Sequence of chain 1.D:
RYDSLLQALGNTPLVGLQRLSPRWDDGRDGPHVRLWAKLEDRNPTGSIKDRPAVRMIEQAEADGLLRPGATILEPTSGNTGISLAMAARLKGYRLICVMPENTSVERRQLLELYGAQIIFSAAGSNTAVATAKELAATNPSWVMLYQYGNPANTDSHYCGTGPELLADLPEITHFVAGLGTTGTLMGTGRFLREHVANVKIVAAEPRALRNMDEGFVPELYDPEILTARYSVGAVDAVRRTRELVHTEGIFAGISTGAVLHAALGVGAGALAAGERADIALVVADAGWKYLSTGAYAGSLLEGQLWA

Binding-site contacts:
Ligand atom NAM contacts residue PLP1 of chain 1.L at 3.3 Å.
Ligand atom OAC contacts residue SER82 of chain 1.D at 3.1 Å (h-bond).
Ligand atom CAK contacts residue ASN224 of chain 1.D at 3.6 Å.
Ligand atom OAB contacts residue GLY187 of chain 1.D at 3.2 Å.
Ligand atom CL2 contacts residue ALA271 of chain 1.D at 3.4 Å.
Ligand atom NAN contacts residue ALA326 of chain 1.D at 2.9 Å (h-bond).
Ligand atom CL1 contacts residue LEU222 of chain 1.D at 3.2 Å.
Ligand atom CAQ contacts residue PLP1 of chain 1.L at 3.5 Å.
Ligand atom CAO contacts residue SER82 of chain 1.D at 3.4 Å.
Ligand atom OAC contacts residue THR81 of chain 1.D at 2.6 Å (h-bond).
Ligand atom NAM contacts residue ALA326 of chain 1.D at 3.4 Å (h-bond).
Ligand atom NAN contacts residue ASN224 of chain 1.D at 3.6 Å.
Ligand atom NAN contacts residue PLP1 of chain 1.L at 3.5 Å.
Ligand atom CAL contacts residue SER82 of chain 1.D at 3.2 Å.
Ligand atom OAC contacts residue THR85 of chain 1.D at 3.6 Å.
Ligand atom CAO contacts residue THR81 of chain 1.D at 3.5 Å.
Ligand atom CL2 contacts residue PRO213 of chain 1.D at 3.6 Å.
Ligand atom CAK contacts residue ALA326 of chain 1.D at 3.4 Å (hydrophobic).
Ligand atom OAB contacts residue PLP1 of chain 1.L at 3.5 Å.
Ligand atom CL2 contacts residue GLU212 of chain 1.D at 3.4 Å.
Ligand atom CAK contacts residue SER268 of chain 1.D at 3.4 Å.
Ligand atom CL2 contacts residue ALA211 of chain 1.D at 3.6 Å.
Ligand atom CAI contacts residue PLP1 of chain 1.L at 3.6 Å.
Ligand atom CAJ contacts residue ALA211 of chain 1.D at 3.5 Å (hydrophobic).
Ligand atom CAJ contacts residue GLY185 of chain 1.D at 3.6 Å.
Ligand atom CAI contacts residue ASN224 of chain 1.D at 3.3 Å.
Ligand atom CAL contacts residue LYS54 of chain 1.D at 3.2 Å.
Ligand atom CAL contacts residue PLP1 of chain 1.L at 3.6 Å.
Ligand atom OAA contacts residue THR85 of chain 1.D at 2.9 Å (h-bond).
Ligand atom OAA contacts residue THR81 of chain 1.D at 3.6 Å (h-bond).
Ligand atom OAB contacts residue ASN224 of chain 1.D at 2.8 Å (h-bond).
Ligand atom CAP contacts residue ASN224 of chain 1.D at 3.5 Å.
Ligand atom CAR contacts residue ASN224 of chain 1.D at 3.5 Å.
Ligand atom CAU contacts residue SER82 of chain 1.D at 3.2 Å.
Ligand atom CAG contacts residue ASN224 of chain 1.D at 3.5 Å.
Ligand atom CAP contacts residue ALA326 of chain 1.D at 3.5 Å (hydrophobic).
Ligand atom CAP contacts residue PLP1 of chain 1.L at 3.4 Å.
Ligand atom OAC contacts residue GLN154 of chain 1.D at 2.9 Å (h-bond).
Ligand atom OAA contacts residue ASN84 of chain 1.D at 3.1 Å (h-bond).
Ligand atom CAH contacts residue TYR155 of chain 1.D at 3.4 Å (hydrophobic).

The small molecule below binds the protein below.
Small molecule (SMILES): O=C(Nc1cccc(C(=O)O)c1)Nc1ccc(Cl)c(Cl)c1